This protein binds this small molecule.
Small molecule (SMILES): OC[C@H]1O[C@@H](O[C@H]2[C@H](O)[C@@H](O)[C@H](O)O[C@@H]2CO)[C@H](O)[C@@H](O)[C@@H]1O

Binding-site contacts:
Ligand atom O2 contacts residue TRP92 of chain 1.B at 4.2 Å.
Ligand atom C1 contacts residue TRP92 of chain 1.B at 4.2 Å (hydrophobic).
Ligand atom O4 contacts residue TYR33 of chain 1.B at 3.3 Å.
Ligand atom O2 contacts residue GLU20 of chain 1.B at 3.7 Å.
Ligand atom C2 contacts residue ASN121 of chain 1.B at 3.4 Å.
Ligand atom C6 contacts residue TYR33 of chain 1.B at 4.0 Å (hydrophobic).
Ligand atom C2 contacts residue TYR33 of chain 1.B at 4.0 Å (hydrophobic).
Ligand atom O1 contacts residue ASN121 of chain 1.B at 2.9 Å (h-bond).
Ligand atom O1 contacts residue GLU20 of chain 1.B at 2.6 Å (salt-bridge).
Ligand atom O6 contacts residue TRP92 of chain 1.B at 4.3 Å.
Ligand atom O1 contacts residue TRP92 of chain 1.B at 3.7 Å.
Ligand atom O2 contacts residue GLY32 of chain 1.B at 3.4 Å.
Ligand atom O3 contacts residue TRP92 of chain 1.B at 3.6 Å.
Ligand atom O5 contacts residue GLU20 of chain 1.B at 4.4 Å.
Ligand atom C1 contacts residue GLU20 of chain 1.B at 3.4 Å.
Ligand atom C1 contacts residue TYR33 of chain 1.B at 4.2 Å (hydrophobic).
Ligand atom C1 contacts residue ASN121 of chain 1.B at 4.0 Å.
Ligand atom O5 contacts residue TRP92 of chain 1.B at 3.8 Å.
Ligand atom C4 contacts residue TRP92 of chain 1.B at 3.9 Å (hydrophobic).
Ligand atom O3 contacts residue TYR33 of chain 1.B at 3.9 Å.
Ligand atom O2 contacts residue TYR33 of chain 1.B at 2.9 Å (h-bond).
Ligand atom C3 contacts residue TYR33 of chain 1.B at 3.9 Å (hydrophobic).
Ligand atom C6 contacts residue TRP92 of chain 1.B at 4.2 Å (hydrophobic).
Ligand atom C5 contacts residue TYR33 of chain 1.B at 3.6 Å (hydrophobic).
Ligand atom C5 contacts residue TRP92 of chain 1.B at 4.2 Å (hydrophobic).
Ligand atom C3 contacts residue TRP92 of chain 1.B at 4.2 Å (hydrophobic).
Ligand atom C2 contacts residue TRP92 of chain 1.B at 3.7 Å (hydrophobic).
Ligand atom O2 contacts residue ASN121 of chain 1.B at 2.4 Å (h-bond).
Ligand atom C4 contacts residue TYR33 of chain 1.B at 4.0 Å (hydrophobic).
Ligand atom C2 contacts residue GLU20 of chain 1.B at 4.1 Å.

Sequence of chain 1.B:
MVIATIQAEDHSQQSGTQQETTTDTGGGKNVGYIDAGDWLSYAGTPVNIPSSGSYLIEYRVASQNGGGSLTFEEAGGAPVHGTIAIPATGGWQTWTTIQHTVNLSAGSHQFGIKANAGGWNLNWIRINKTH